Sequence of chain 4.A:
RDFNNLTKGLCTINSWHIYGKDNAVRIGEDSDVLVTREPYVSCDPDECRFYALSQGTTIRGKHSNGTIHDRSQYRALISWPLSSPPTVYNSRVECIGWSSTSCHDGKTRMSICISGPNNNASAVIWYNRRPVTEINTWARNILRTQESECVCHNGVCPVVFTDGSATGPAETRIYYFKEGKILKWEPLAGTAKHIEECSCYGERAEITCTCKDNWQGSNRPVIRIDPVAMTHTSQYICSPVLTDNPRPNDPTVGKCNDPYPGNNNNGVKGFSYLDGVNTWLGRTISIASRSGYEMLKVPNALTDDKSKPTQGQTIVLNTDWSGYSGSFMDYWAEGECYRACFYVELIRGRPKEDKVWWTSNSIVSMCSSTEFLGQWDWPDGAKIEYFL

A small-molecule ligand and the protein it binds are described below.
Small molecule (SMILES): CC(=O)N[C@@H]1[C@@H](O)[C@H](O)[C@@H](CO)O[C@H]1O

Binding-site contacts:
Ligand atom C4 contacts residue ASN65 of chain 4.A at 4.1 Å.
Ligand atom C3 contacts residue TRP357 of chain 4.A at 3.5 Å (hydrophobic).
Ligand atom O5 contacts residue ASN65 of chain 4.A at 2.3 Å (h-bond).
Ligand atom O5 contacts residue TRP357 of chain 4.A at 4.1 Å.
Ligand atom C8 contacts residue ASN65 of chain 4.A at 4.5 Å.
Ligand atom C4 contacts residue TRP357 of chain 4.A at 4.2 Å (hydrophobic).
Ligand atom C1 contacts residue ASN65 of chain 4.A at 1.4 Å.
Ligand atom O3 contacts residue TRP357 of chain 4.A at 4.1 Å.
Ligand atom C8 contacts residue TRP357 of chain 4.A at 3.5 Å (hydrophobic).
Ligand atom O7 contacts residue ASN65 of chain 4.A at 3.1 Å (h-bond).
Ligand atom C5 contacts residue ASN65 of chain 4.A at 3.6 Å.
Ligand atom C2 contacts residue TRP357 of chain 4.A at 3.9 Å (hydrophobic).
Ligand atom C7 contacts residue TRP357 of chain 4.A at 3.9 Å (hydrophobic).
Ligand atom O4 contacts residue TRP357 of chain 4.A at 4.2 Å.
Ligand atom C3 contacts residue ASN65 of chain 4.A at 3.7 Å.
Ligand atom C5 contacts residue TRP357 of chain 4.A at 3.7 Å (hydrophobic).
Ligand atom N2 contacts residue TRP357 of chain 4.A at 3.2 Å (h-bond).
Ligand atom C7 contacts residue ASN65 of chain 4.A at 3.2 Å.
Ligand atom C6 contacts residue TRP357 of chain 4.A at 4.4 Å (hydrophobic).
Ligand atom N2 contacts residue ASN65 of chain 4.A at 2.9 Å (h-bond).
Ligand atom C1 contacts residue TRP357 of chain 4.A at 3.6 Å (hydrophobic).
Ligand atom C2 contacts residue ASN65 of chain 4.A at 2.4 Å.